Binding-site contacts:
Ligand atom C15 contacts residue ALA220 of chain 1.A at 3.9 Å (hydrophobic).
Ligand atom C27 contacts residue CLR1 of chain 1.G at 3.6 Å.
Ligand atom C4 contacts residue TYR316 of chain 1.A at 4.2 Å (hydrophobic).
Ligand atom O1 contacts residue TYR316 of chain 1.A at 4.3 Å.
Ligand atom C25 contacts residue CLR1 of chain 1.G at 4.3 Å.
Ligand atom C18 contacts residue ILE221 of chain 1.A at 3.8 Å (hydrophobic).
Ligand atom C11 contacts residue TRP315 of chain 1.A at 4.4 Å (hydrophobic).
Ligand atom C20 contacts residue CLR1 of chain 1.G at 4.1 Å.
Ligand atom C23 contacts residue CLR1 of chain 1.G at 3.6 Å.
Ligand atom C26 contacts residue ILE221 of chain 1.A at 4.4 Å (hydrophobic).
Ligand atom C25 contacts residue VAL224 of chain 1.A at 4.2 Å (hydrophobic).
Ligand atom C19 contacts residue TYR316 of chain 1.A at 4.2 Å (hydrophobic).
Ligand atom C1 contacts residue TRP315 of chain 1.A at 4.4 Å (hydrophobic).
Ligand atom C6 contacts residue VAL217 of chain 1.A at 4.5 Å (hydrophobic).
Ligand atom C22 contacts residue CLR1 of chain 1.G at 4.4 Å.
Ligand atom C21 contacts residue CLR1 of chain 1.G at 3.6 Å.
Ligand atom C19 contacts residue TRP315 of chain 1.A at 3.7 Å (hydrophobic).
Ligand atom C19 contacts residue LEU312 of chain 1.A at 4.5 Å (hydrophobic).
Ligand atom C25 contacts residue ILE221 of chain 1.A at 4.4 Å (hydrophobic).
Ligand atom C18 contacts residue VAL217 of chain 1.A at 4.4 Å (hydrophobic).
Ligand atom C26 contacts residue ALA220 of chain 1.A at 4.4 Å (hydrophobic).
Ligand atom C2 contacts residue TRP315 of chain 1.A at 4.3 Å (hydrophobic).
Ligand atom C20 contacts residue ILE221 of chain 1.A at 4.2 Å (hydrophobic).
Ligand atom C27 contacts residue VAL224 of chain 1.A at 3.6 Å (hydrophobic).
Ligand atom C11 contacts residue LEU312 of chain 1.A at 4.1 Å (hydrophobic).
Ligand atom C16 contacts residue ALA220 of chain 1.A at 4.2 Å (hydrophobic).
Ligand atom C18 contacts residue LEU312 of chain 1.A at 3.7 Å (hydrophobic).
Ligand atom C26 contacts residue VAL224 of chain 1.A at 3.6 Å (hydrophobic).

Sequence of chain 1.A:
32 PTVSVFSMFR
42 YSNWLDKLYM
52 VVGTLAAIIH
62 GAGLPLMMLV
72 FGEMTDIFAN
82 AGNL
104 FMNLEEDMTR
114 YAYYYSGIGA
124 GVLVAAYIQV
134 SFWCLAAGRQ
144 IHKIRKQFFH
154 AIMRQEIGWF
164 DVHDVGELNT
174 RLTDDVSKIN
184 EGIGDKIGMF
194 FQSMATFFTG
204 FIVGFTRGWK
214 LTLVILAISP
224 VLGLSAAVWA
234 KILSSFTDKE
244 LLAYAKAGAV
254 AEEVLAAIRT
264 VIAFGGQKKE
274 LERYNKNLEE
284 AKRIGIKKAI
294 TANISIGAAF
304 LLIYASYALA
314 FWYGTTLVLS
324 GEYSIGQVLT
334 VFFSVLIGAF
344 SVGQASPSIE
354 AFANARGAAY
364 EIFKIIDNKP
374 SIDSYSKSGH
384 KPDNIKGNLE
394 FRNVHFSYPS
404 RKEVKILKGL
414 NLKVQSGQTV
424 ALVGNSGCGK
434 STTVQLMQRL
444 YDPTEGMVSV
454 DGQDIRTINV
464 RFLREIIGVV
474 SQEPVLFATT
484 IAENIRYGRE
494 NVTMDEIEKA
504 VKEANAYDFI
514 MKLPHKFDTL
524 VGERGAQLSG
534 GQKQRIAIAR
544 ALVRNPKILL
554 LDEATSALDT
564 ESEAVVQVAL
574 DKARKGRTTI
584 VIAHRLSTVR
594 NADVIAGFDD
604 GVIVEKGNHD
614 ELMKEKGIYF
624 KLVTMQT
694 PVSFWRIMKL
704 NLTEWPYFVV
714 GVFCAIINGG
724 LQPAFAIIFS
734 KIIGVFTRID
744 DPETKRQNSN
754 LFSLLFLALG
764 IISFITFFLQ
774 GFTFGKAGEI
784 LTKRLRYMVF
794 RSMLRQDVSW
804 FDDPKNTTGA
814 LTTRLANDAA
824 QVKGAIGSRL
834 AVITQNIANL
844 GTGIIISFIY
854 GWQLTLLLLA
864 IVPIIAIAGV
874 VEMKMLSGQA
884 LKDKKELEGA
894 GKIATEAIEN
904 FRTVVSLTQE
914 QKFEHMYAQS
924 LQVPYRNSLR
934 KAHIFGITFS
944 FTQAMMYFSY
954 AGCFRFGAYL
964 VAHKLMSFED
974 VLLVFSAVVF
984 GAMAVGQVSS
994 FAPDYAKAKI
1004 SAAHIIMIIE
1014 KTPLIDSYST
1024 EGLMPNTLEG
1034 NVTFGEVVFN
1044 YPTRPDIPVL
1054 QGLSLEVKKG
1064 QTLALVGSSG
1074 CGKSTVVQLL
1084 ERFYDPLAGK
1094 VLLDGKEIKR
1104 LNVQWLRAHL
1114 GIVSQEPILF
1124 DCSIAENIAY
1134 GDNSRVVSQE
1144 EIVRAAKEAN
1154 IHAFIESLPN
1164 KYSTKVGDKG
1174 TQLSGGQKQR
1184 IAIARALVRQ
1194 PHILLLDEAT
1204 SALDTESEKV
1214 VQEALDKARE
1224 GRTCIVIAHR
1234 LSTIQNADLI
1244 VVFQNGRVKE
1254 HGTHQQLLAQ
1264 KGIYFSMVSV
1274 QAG

This small molecule binds to this protein.
Small molecule (SMILES): CC(C)CCC[C@@H](C)[C@H]1CC[C@H]2[C@@H]3CC=C4C[C@@H](O)CC[C@]4(C)[C@H]3CC[C@]12C